Sequence of chain 2.A:
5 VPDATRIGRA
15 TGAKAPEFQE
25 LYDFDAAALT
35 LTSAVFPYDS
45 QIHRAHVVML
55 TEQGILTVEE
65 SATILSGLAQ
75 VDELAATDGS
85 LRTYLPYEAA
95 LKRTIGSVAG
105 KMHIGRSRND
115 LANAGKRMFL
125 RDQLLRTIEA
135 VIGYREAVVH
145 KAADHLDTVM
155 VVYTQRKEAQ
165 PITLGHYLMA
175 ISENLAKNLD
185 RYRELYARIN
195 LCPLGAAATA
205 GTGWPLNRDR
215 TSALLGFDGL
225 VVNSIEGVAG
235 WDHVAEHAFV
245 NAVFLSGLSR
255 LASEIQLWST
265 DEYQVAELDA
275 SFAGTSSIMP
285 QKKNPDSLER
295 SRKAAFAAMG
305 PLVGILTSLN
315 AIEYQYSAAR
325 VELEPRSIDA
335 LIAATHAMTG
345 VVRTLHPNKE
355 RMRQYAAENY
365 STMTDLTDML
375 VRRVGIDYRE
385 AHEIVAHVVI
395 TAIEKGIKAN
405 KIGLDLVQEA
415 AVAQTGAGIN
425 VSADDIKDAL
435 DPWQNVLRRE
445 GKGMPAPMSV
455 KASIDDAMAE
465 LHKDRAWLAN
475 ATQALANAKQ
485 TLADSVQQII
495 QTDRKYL

Binding-site contacts:
Ligand atom C07 contacts residue GLN159 of chain 1.A at 3.2 Å.
Ligand atom O16 contacts residue THR158 of chain 1.A at 3.5 Å (h-bond).
Ligand atom O17 contacts residue THR158 of chain 1.A at 2.7 Å (h-bond).
Ligand atom C10 contacts residue SER280 of chain 3.A at 3.4 Å.
Ligand atom C15 contacts residue LYS286 of chain 3.A at 3.6 Å.
Ligand atom O14 contacts residue SER281 of chain 3.A at 2.7 Å (h-bond).
Ligand atom O14 contacts residue SER111 of chain 2.A at 2.5 Å (h-bond).
Ligand atom O16 contacts residue LYS286 of chain 3.A at 2.8 Å (salt-bridge).
Ligand atom C02 contacts residue TYR26 of chain 3.A at 3.3 Å (hydrophobic).
Ligand atom C15 contacts residue THR158 of chain 1.A at 3.4 Å.
Ligand atom O14 contacts residue ILE282 of chain 3.A at 3.3 Å.
Ligand atom C08 contacts residue TYR320 of chain 2.A at 3.6 Å (hydrophobic).
Ligand atom C12 contacts residue SER280 of chain 3.A at 3.0 Å.
Ligand atom N06 contacts residue ARG112 of chain 2.A at 3.2 Å (salt-bridge).
Ligand atom C08 contacts residue GLN159 of chain 1.A at 2.8 Å.
Ligand atom O19 contacts residue ARG112 of chain 2.A at 3.3 Å.
Ligand atom O13 contacts residue SER281 of chain 3.A at 2.9 Å (h-bond).
Ligand atom O01 contacts residue ARG294 of chain 3.A at 2.5 Å (salt-bridge).
Ligand atom O13 contacts residue ARG112 of chain 2.A at 2.9 Å (salt-bridge).
Ligand atom C12 contacts residue SER111 of chain 2.A at 3.3 Å.
Ligand atom O14 contacts residue ARG112 of chain 2.A at 2.9 Å (salt-bridge).
Ligand atom C11 contacts residue SER280 of chain 3.A at 3.0 Å.
Ligand atom O16 contacts residue MET283 of chain 3.A at 3.4 Å.
Ligand atom C11 contacts residue SER111 of chain 2.A at 3.3 Å.
Ligand atom C11 contacts residue ASN113 of chain 2.A at 3.5 Å.
Ligand atom O01 contacts residue TYR26 of chain 3.A at 3.6 Å (h-bond).
Ligand atom N09 contacts residue ASN113 of chain 2.A at 3.0 Å (h-bond).
Ligand atom C04 contacts residue ASP290 of chain 3.A at 3.6 Å.
Ligand atom O03 contacts residue TYR26 of chain 3.A at 2.6 Å (h-bond).
Ligand atom C15 contacts residue MET283 of chain 3.A at 3.4 Å (hydrophobic).
Ligand atom O14 contacts residue SER280 of chain 3.A at 3.5 Å (h-bond).
Ligand atom C07 contacts residue TYR320 of chain 2.A at 3.4 Å (hydrophobic).
Ligand atom C12 contacts residue SER281 of chain 3.A at 3.4 Å.
Ligand atom O16 contacts residue ASN288 of chain 3.A at 2.9 Å (h-bond).
Ligand atom O13 contacts residue SER280 of chain 3.A at 3.4 Å (h-bond).
Ligand atom C02 contacts residue ARG294 of chain 3.A at 3.5 Å.
Ligand atom O16 contacts residue SER280 of chain 3.A at 3.5 Å.
Ligand atom O17 contacts residue ASN113 of chain 2.A at 2.9 Å (h-bond).
Ligand atom O17 contacts residue MET283 of chain 3.A at 3.5 Å.
Ligand atom C18 contacts residue ARG112 of chain 2.A at 3.6 Å.

Sequence of chain 1.A:
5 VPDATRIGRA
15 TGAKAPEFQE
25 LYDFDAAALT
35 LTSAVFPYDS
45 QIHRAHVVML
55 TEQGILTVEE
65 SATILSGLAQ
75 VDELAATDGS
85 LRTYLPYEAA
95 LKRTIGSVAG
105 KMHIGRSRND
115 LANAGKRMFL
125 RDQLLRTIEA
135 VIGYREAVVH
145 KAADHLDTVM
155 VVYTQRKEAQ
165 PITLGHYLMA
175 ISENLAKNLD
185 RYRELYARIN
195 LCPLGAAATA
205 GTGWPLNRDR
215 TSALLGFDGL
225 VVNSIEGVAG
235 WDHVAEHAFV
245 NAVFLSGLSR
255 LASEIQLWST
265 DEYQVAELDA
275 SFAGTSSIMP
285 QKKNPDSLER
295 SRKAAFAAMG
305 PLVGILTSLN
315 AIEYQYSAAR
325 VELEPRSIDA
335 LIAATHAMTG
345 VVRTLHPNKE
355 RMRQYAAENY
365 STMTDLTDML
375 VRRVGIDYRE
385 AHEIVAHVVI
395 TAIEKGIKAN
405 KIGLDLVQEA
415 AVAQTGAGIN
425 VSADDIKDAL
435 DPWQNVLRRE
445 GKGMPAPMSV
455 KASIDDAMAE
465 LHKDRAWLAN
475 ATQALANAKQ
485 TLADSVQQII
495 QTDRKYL

This protein binds this small molecule.
Small molecule (SMILES): O=C(O)C[C@H](NCCN[C@@H](CC(=O)O)C(=O)O)C(=O)O

Sequence of chain 3.A:
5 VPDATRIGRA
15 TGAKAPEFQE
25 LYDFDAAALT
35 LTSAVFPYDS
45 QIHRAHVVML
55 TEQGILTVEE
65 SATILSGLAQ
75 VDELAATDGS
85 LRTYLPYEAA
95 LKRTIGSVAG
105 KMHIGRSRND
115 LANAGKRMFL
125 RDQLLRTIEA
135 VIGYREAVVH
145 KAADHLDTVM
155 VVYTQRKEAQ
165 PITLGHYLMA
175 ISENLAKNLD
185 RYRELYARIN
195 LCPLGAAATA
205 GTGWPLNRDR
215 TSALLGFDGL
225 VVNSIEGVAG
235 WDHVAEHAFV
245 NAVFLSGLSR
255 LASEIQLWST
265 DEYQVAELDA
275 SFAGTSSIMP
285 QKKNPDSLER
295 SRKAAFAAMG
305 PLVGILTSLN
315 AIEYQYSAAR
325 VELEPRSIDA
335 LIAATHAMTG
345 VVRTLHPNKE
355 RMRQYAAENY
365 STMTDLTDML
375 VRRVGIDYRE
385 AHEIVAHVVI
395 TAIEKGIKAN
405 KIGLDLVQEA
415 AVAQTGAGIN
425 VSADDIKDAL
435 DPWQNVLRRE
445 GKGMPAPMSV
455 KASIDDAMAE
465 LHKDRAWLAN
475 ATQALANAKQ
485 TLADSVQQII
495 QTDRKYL